The protein below binds the small molecule below.
Small molecule (SMILES): CC(=O)N[C@@H]1[C@@H](O)[C@H](O)[C@@H](CO)O[C@H]1O

Binding-site contacts:
Ligand atom O7 contacts residue LYS773 of chain 1.C at 4.4 Å.
Ligand atom C5 contacts residue ASN779 of chain 1.C at 3.7 Å.
Ligand atom O7 contacts residue PHE780 of chain 1.C at 3.9 Å.
Ligand atom C7 contacts residue PHE778 of chain 1.C at 4.2 Å (hydrophobic).
Ligand atom C4 contacts residue ASN779 of chain 1.C at 4.2 Å.
Ligand atom C8 contacts residue PHE778 of chain 1.C at 4.0 Å (hydrophobic).
Ligand atom C5 contacts residue SER781 of chain 1.C at 4.5 Å.
Ligand atom C1 contacts residue ASN779 of chain 1.C at 1.4 Å.
Ligand atom C8 contacts residue SER781 of chain 1.C at 4.0 Å.
Ligand atom N2 contacts residue ASN779 of chain 1.C at 2.8 Å (h-bond).
Ligand atom O7 contacts residue ASN779 of chain 1.C at 2.7 Å (h-bond).
Ligand atom N2 contacts residue PHE780 of chain 1.C at 4.2 Å.
Ligand atom O5 contacts residue ASN779 of chain 1.C at 2.4 Å (h-bond).
Ligand atom C1 contacts residue SER781 of chain 1.C at 3.5 Å.
Ligand atom C8 contacts residue LYS773 of chain 1.C at 3.3 Å.
Ligand atom C2 contacts residue ASN779 of chain 1.C at 2.4 Å.
Ligand atom C3 contacts residue SER781 of chain 1.C at 3.4 Å.
Ligand atom C4 contacts residue SER781 of chain 1.C at 4.3 Å.
Ligand atom C8 contacts residue ASN779 of chain 1.C at 4.0 Å.
Ligand atom C8 contacts residue PHE780 of chain 1.C at 3.2 Å (hydrophobic).
Ligand atom C7 contacts residue ASN779 of chain 1.C at 3.0 Å.
Ligand atom C3 contacts residue ASN779 of chain 1.C at 3.7 Å.
Ligand atom O7 contacts residue PHE778 of chain 1.C at 3.7 Å.
Ligand atom C7 contacts residue SER781 of chain 1.C at 4.1 Å.
Ligand atom O4 contacts residue SER781 of chain 1.C at 4.4 Å.
Ligand atom C7 contacts residue LYS773 of chain 1.C at 4.2 Å.
Ligand atom C7 contacts residue PHE780 of chain 1.C at 3.5 Å (hydrophobic).
Ligand atom O3 contacts residue SER781 of chain 1.C at 4.0 Å.
Ligand atom N2 contacts residue SER781 of chain 1.C at 3.1 Å.
Ligand atom O5 contacts residue SER781 of chain 1.C at 4.5 Å.
Ligand atom C2 contacts residue SER781 of chain 1.C at 3.5 Å.

Sequence of chain 1.C:
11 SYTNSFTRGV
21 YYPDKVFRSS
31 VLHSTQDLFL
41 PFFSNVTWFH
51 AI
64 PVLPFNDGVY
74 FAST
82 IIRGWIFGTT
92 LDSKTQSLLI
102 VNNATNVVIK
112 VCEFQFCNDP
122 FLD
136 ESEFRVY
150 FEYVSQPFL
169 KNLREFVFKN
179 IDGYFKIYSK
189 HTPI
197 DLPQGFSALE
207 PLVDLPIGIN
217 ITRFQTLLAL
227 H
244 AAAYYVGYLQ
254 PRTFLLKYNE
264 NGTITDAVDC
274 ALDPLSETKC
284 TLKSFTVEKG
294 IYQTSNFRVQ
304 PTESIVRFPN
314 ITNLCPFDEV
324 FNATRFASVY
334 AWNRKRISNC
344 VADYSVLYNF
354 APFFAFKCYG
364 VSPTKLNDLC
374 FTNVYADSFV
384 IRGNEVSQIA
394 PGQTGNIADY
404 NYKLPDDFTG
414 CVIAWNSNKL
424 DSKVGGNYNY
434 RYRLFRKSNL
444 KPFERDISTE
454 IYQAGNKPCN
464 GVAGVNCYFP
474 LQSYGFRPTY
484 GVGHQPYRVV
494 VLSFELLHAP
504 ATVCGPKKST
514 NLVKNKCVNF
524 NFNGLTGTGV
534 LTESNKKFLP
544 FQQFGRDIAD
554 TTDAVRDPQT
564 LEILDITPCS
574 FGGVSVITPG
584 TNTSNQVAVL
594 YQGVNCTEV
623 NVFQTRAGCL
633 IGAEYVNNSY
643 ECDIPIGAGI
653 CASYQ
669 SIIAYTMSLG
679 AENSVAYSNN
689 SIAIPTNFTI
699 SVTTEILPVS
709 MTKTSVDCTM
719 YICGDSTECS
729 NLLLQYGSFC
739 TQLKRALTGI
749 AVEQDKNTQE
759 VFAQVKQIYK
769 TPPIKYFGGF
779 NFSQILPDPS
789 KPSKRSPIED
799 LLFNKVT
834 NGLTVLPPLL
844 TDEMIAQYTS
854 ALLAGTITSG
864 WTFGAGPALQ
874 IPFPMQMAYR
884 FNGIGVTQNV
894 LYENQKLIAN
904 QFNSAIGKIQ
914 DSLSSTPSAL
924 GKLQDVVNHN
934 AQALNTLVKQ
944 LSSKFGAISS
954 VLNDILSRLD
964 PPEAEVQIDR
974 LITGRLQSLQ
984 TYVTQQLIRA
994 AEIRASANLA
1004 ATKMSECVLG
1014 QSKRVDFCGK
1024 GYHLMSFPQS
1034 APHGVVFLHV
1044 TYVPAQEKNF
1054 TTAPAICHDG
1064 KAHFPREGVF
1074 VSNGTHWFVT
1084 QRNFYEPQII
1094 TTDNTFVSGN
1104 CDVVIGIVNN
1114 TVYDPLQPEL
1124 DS